Binding-site contacts:
Ligand atom N2 contacts residue ASN232 of chain 1.Q at 2.9 Å (h-bond).
Ligand atom C2 contacts residue ASN232 of chain 1.Q at 2.4 Å.
Ligand atom C4 contacts residue ASN232 of chain 1.Q at 4.2 Å.
Ligand atom C5 contacts residue ASN232 of chain 1.Q at 3.6 Å.
Ligand atom O7 contacts residue VAL414 of chain 1.Q at 4.5 Å.
Ligand atom C4 contacts residue VAL414 of chain 1.Q at 4.0 Å (hydrophobic).
Ligand atom O7 contacts residue ASN346 of chain 1.Q at 4.2 Å.
Ligand atom C7 contacts residue ASN346 of chain 1.Q at 4.3 Å.
Ligand atom C5 contacts residue NAG1 of chain 1.LB at 3.8 Å.
Ligand atom C6 contacts residue NAG1 of chain 1.LB at 3.8 Å.
Ligand atom C1 contacts residue ASN232 of chain 1.Q at 1.4 Å.
Ligand atom O7 contacts residue PRO182 of chain 1.Q at 3.8 Å.
Ligand atom C6 contacts residue GLU181 of chain 1.Q at 4.4 Å.
Ligand atom O6 contacts residue SER179 of chain 1.Q at 4.3 Å.
Ligand atom C8 contacts residue LEU231 of chain 1.Q at 4.1 Å (hydrophobic).
Ligand atom C8 contacts residue ASN346 of chain 1.Q at 3.8 Å.
Ligand atom O5 contacts residue ASN232 of chain 1.Q at 2.3 Å (h-bond).
Ligand atom O5 contacts residue NAG1 of chain 1.LB at 4.3 Å.
Ligand atom O5 contacts residue VAL414 of chain 1.Q at 4.4 Å.
Ligand atom O7 contacts residue ASN232 of chain 1.Q at 4.1 Å.
Ligand atom C1 contacts residue VAL414 of chain 1.Q at 4.1 Å (hydrophobic).
Ligand atom C5 contacts residue VAL414 of chain 1.Q at 3.7 Å (hydrophobic).
Ligand atom C2 contacts residue VAL414 of chain 1.Q at 4.4 Å (hydrophobic).
Ligand atom C3 contacts residue VAL414 of chain 1.Q at 3.6 Å (hydrophobic).
Ligand atom C1 contacts residue SER415 of chain 1.Q at 3.7 Å.
Ligand atom C7 contacts residue SER415 of chain 1.Q at 4.0 Å.
Ligand atom C6 contacts residue SER179 of chain 1.Q at 4.4 Å.
Ligand atom C8 contacts residue SER415 of chain 1.Q at 4.1 Å.
Ligand atom O3 contacts residue SER415 of chain 1.Q at 4.5 Å.
Ligand atom C7 contacts residue ASN232 of chain 1.Q at 3.7 Å.
Ligand atom N2 contacts residue SER415 of chain 1.Q at 3.0 Å (h-bond).
Ligand atom C2 contacts residue SER415 of chain 1.Q at 3.6 Å.
Ligand atom C3 contacts residue ASN232 of chain 1.Q at 3.8 Å.
Ligand atom C3 contacts residue SER415 of chain 1.Q at 3.8 Å.
Ligand atom O6 contacts residue GLY348 of chain 1.Q at 3.8 Å.
Ligand atom O4 contacts residue VAL414 of chain 1.Q at 3.9 Å.

Sequence of chain 1.Q:
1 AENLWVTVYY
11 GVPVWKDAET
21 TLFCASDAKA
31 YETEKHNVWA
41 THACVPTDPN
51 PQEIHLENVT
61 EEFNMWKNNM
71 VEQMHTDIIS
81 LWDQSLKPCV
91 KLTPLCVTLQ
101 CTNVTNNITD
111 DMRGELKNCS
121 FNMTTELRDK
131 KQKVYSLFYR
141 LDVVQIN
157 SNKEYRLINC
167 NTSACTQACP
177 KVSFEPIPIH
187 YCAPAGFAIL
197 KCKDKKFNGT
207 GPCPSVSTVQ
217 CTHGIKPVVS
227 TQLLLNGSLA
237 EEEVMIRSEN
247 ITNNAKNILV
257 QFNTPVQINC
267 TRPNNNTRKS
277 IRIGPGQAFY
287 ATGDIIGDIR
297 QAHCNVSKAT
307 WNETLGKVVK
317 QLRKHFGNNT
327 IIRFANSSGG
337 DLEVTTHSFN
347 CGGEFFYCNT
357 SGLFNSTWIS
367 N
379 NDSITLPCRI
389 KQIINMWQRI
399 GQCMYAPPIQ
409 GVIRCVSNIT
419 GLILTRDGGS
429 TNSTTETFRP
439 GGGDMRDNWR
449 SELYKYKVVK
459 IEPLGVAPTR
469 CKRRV

A protein and the small-molecule ligand that binds it are described below.
Small molecule (SMILES): CC(=O)N[C@H]1[C@H](O[C@H]2[C@H](O)[C@@H](NC(C)=O)CO[C@@H]2CO)O[C@H](CO)[C@@H](O[C@@H]2O[C@H](CO[C@H]3O[C@H](CO)[C@@H](O)[C@H](O)[C@@H]3O)[C@@H](O)[C@H](O[C@H]3O[C@H](CO)[C@@H](O)[C@H](O)[C@@H]3O)[C@@H]2O)[C@@H]1O